A protein and the small-molecule ligand that binds it are described below.
Small molecule (SMILES): CC(=O)N[C@H]1[C@H](O[C@H]2[C@H](O)[C@@H](NC(C)=O)CO[C@@H]2CO)O[C@H](CO)[C@@H](O)[C@@H]1O

Sequence of chain 1.A:
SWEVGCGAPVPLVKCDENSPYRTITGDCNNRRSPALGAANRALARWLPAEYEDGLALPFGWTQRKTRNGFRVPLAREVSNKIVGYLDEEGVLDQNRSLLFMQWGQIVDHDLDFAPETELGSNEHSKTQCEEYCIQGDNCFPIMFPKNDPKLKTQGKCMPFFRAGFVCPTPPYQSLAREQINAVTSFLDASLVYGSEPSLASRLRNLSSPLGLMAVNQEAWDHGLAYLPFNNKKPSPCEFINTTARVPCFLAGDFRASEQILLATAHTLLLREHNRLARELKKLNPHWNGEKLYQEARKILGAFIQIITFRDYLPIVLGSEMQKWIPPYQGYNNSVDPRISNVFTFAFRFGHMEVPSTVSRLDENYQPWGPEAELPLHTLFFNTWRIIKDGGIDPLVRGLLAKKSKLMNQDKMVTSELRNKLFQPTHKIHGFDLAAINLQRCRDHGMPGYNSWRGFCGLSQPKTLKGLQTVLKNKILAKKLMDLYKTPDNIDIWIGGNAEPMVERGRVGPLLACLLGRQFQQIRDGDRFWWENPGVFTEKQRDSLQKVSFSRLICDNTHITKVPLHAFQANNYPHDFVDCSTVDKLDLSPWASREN

Binding-site contacts:
Ligand atom C7 contacts residue ASN205 of chain 1.A at 3.4 Å.
Ligand atom C2 contacts residue GLN217 of chain 1.A at 4.4 Å.
Ligand atom O5 contacts residue SER208 of chain 1.A at 3.3 Å (h-bond).
Ligand atom O3 contacts residue GLN217 of chain 1.A at 3.3 Å (h-bond).
Ligand atom O6 contacts residue GLN217 of chain 1.A at 2.8 Å (h-bond).
Ligand atom C5 contacts residue ASN205 of chain 1.A at 3.5 Å.
Ligand atom C5 contacts residue SER208 of chain 1.A at 4.0 Å.
Ligand atom C6 contacts residue SER208 of chain 1.A at 4.0 Å.
Ligand atom O6 contacts residue LEU212 of chain 1.A at 4.3 Å.
Ligand atom C2 contacts residue ASN205 of chain 1.A at 2.5 Å.
Ligand atom C3 contacts residue GLN217 of chain 1.A at 4.5 Å.
Ligand atom C1 contacts residue ASN205 of chain 1.A at 1.4 Å.
Ligand atom C3 contacts residue ASN205 of chain 1.A at 3.8 Å.
Ligand atom O7 contacts residue ALA214 of chain 1.A at 3.8 Å.
Ligand atom C6 contacts residue TRP220 of chain 1.A at 3.7 Å (hydrophobic).
Ligand atom O7 contacts residue ASN205 of chain 1.A at 3.9 Å.
Ligand atom O6 contacts residue SER208 of chain 1.A at 4.5 Å.
Ligand atom C1 contacts residue SER208 of chain 1.A at 3.8 Å.
Ligand atom O6 contacts residue TRP220 of chain 1.A at 4.1 Å.
Ligand atom O7 contacts residue GLN217 of chain 1.A at 3.5 Å (h-bond).
Ligand atom C8 contacts residue ASN205 of chain 1.A at 3.9 Å.
Ligand atom O7 contacts residue VAL215 of chain 1.A at 3.2 Å (h-bond).
Ligand atom O5 contacts residue ASN205 of chain 1.A at 2.2 Å (h-bond).
Ligand atom C5 contacts residue TRP220 of chain 1.A at 4.3 Å (hydrophobic).
Ligand atom C1 contacts residue SER207 of chain 1.A at 4.4 Å.
Ligand atom N2 contacts residue GLN217 of chain 1.A at 4.3 Å.
Ligand atom C7 contacts residue VAL215 of chain 1.A at 4.4 Å (hydrophobic).
Ligand atom C4 contacts residue ASN205 of chain 1.A at 4.1 Å.
Ligand atom C6 contacts residue GLN217 of chain 1.A at 3.7 Å.
Ligand atom C7 contacts residue GLN217 of chain 1.A at 3.9 Å.
Ligand atom N2 contacts residue ASN205 of chain 1.A at 2.9 Å (h-bond).